This small molecule binds to this protein.
Small molecule (SMILES): CC(=O)N[C@H]1[C@H](O[C@H]2[C@H](O)[C@@H](NC(C)=O)CO[C@@H]2CO[C@H]2O[C@@H](C)[C@@H](O)[C@@H](O)[C@@H]2O)O[C@H](CO)[C@@H](O[C@@H]2O[C@H](CO[C@@H]3O[C@H](CO)[C@@H](O)[C@H](O)[C@@H]3O)[C@@H](O)[C@H](O[C@H]3O[C@H](CO)[C@@H](O)[C@H](O)[C@@H]3O)[C@@H]2O)[C@@H]1O

Sequence of chain 1.B:
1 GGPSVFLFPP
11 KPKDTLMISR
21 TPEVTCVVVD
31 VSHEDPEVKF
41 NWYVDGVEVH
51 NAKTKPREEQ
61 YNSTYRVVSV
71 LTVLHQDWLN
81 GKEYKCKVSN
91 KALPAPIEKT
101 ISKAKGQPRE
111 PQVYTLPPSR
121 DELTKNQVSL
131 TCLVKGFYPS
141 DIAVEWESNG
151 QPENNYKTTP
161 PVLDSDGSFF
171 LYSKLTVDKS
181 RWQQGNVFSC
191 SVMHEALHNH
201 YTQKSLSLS

Binding-site contacts:
Ligand atom C8 contacts residue ARG66 of chain 1.B at 3.2 Å.
Ligand atom O7 contacts residue ARG66 of chain 1.B at 3.1 Å (salt-bridge).
Ligand atom O5 contacts residue ASN62 of chain 1.B at 2.4 Å (h-bond).
Ligand atom C7 contacts residue ARG66 of chain 1.B at 3.5 Å.
Ligand atom C6 contacts residue GLN60 of chain 1.B at 3.4 Å.
Ligand atom C3 contacts residue ASP30 of chain 1.B at 3.7 Å.
Ligand atom O4 contacts residue MAN4 of chain 1.E at 3.5 Å.
Ligand atom C1 contacts residue ASN62 of chain 1.B at 1.4 Å.
Ligand atom O4 contacts residue BMA3 of chain 1.E at 3.3 Å (h-bond).
Ligand atom O6 contacts residue PHE8 of chain 1.B at 3.5 Å.
Ligand atom C1 contacts residue THR64 of chain 1.B at 3.5 Å.
Ligand atom O6 contacts residue PHE6 of chain 1.B at 3.0 Å.
Ligand atom O3 contacts residue PHE6 of chain 1.B at 4.0 Å.
Ligand atom C4 contacts residue PHE6 of chain 1.B at 3.4 Å (hydrophobic).
Ligand atom C2 contacts residue PHE6 of chain 1.B at 3.8 Å (hydrophobic).
Ligand atom O7 contacts residue VAL27 of chain 1.B at 3.9 Å.
Ligand atom O5 contacts residue PHE8 of chain 1.B at 3.8 Å.
Ligand atom C8 contacts residue ASP30 of chain 1.B at 3.5 Å.
Ligand atom O2 contacts residue TYR61 of chain 1.B at 4.0 Å.
Ligand atom C1 contacts residue GLN60 of chain 1.B at 3.7 Å.
Ligand atom O5 contacts residue GLN60 of chain 1.B at 4.0 Å.
Ligand atom O7 contacts residue VAL29 of chain 1.B at 3.1 Å.
Ligand atom O6 contacts residue MAN4 of chain 1.E at 2.6 Å (h-bond).
Ligand atom C7 contacts residue ASN62 of chain 1.B at 2.9 Å.
Ligand atom C6 contacts residue MAN4 of chain 1.E at 3.7 Å.
Ligand atom O5 contacts residue PHE6 of chain 1.B at 3.8 Å.
Ligand atom O4 contacts residue PHE6 of chain 1.B at 3.9 Å.
Ligand atom C2 contacts residue ASP30 of chain 1.B at 3.6 Å.
Ligand atom C7 contacts residue ASP30 of chain 1.B at 3.5 Å.
Ligand atom O4 contacts residue VAL29 of chain 1.B at 3.5 Å.
Ligand atom N2 contacts residue ASP30 of chain 1.B at 2.7 Å (salt-bridge).
Ligand atom C3 contacts residue ASN62 of chain 1.B at 3.8 Å.
Ligand atom C7 contacts residue VAL29 of chain 1.B at 3.9 Å (hydrophobic).
Ligand atom C2 contacts residue ASN62 of chain 1.B at 2.5 Å.
Ligand atom C2 contacts residue VAL29 of chain 1.B at 3.8 Å (hydrophobic).
Ligand atom C1 contacts residue PHE6 of chain 1.B at 4.0 Å (hydrophobic).
Ligand atom C5 contacts residue ASN62 of chain 1.B at 3.7 Å.
Ligand atom N2 contacts residue ASN62 of chain 1.B at 2.9 Å (h-bond).
Ligand atom O7 contacts residue ASN62 of chain 1.B at 2.5 Å (h-bond).
Ligand atom C1 contacts residue PHE6 of chain 1.B at 3.7 Å (hydrophobic).